Binding-site contacts:
Ligand atom C6 contacts residue SER137 of chain 1.A at 3.3 Å.
Ligand atom O2 contacts residue PRO397 of chain 1.A at 3.1 Å.
Ligand atom C12 contacts residue CYS168 of chain 1.A at 3.6 Å (hydrophobic).
Ligand atom O1 contacts residue THR136 of chain 1.A at 3.9 Å.
Ligand atom C contacts residue THR201 of chain 1.A at 3.6 Å.
Ligand atom O3 contacts residue PHE269 of chain 1.A at 3.1 Å.
Ligand atom O3 contacts residue MET141 of chain 1.B at 3.7 Å.
Ligand atom C13 contacts residue MET141 of chain 1.B at 4.0 Å (hydrophobic).
Ligand atom O3 contacts residue ASP259 of chain 1.A at 3.9 Å.
Ligand atom C10 contacts residue THR201 of chain 1.A at 3.5 Å.
Ligand atom C2 contacts residue THR136 of chain 1.A at 4.0 Å.
Ligand atom C9 contacts residue SER360 of chain 1.A at 3.7 Å.
Ligand atom C6 contacts residue GLU196 of chain 1.A at 3.7 Å.
Ligand atom C6 contacts residue ILE197 of chain 1.A at 3.5 Å (hydrophobic).
Ligand atom C6 contacts residue THR198 of chain 1.A at 3.8 Å.
Ligand atom C9 contacts residue PHE219 of chain 1.A at 3.6 Å (hydrophobic).
Ligand atom C contacts residue LEU267 of chain 1.A at 3.6 Å (hydrophobic).
Ligand atom O2 contacts residue GLY167 of chain 1.A at 3.6 Å.
Ligand atom C7 contacts residue GLU196 of chain 1.A at 3.6 Å.
Ligand atom C12 contacts residue GLY167 of chain 1.A at 3.8 Å.
Ligand atom C8 contacts residue THR198 of chain 1.A at 3.6 Å.
Ligand atom C14 contacts residue MET141 of chain 1.B at 3.7 Å (hydrophobic).
Ligand atom C11 contacts residue SER360 of chain 1.A at 3.8 Å.
Ligand atom C5 contacts residue SER137 of chain 1.A at 3.5 Å.
Ligand atom C8 contacts residue SER360 of chain 1.A at 4.0 Å.
Ligand atom C8 contacts residue GLY220 of chain 1.A at 3.5 Å.
Ligand atom O2 contacts residue CYS168 of chain 1.A at 3.1 Å (h-bond).
Ligand atom C7 contacts residue GLY220 of chain 1.A at 3.4 Å.
Ligand atom C11 contacts residue GLY167 of chain 1.A at 3.7 Å.
Ligand atom C14 contacts residue PHE269 of chain 1.A at 3.6 Å (hydrophobic).
Ligand atom O contacts residue THR201 of chain 1.A at 3.2 Å.
Ligand atom O1 contacts residue SER360 of chain 1.A at 3.7 Å.
Ligand atom C11 contacts residue CYS168 of chain 1.A at 3.3 Å (hydrophobic).
Ligand atom C8 contacts residue ASN358 of chain 1.A at 4.0 Å.
Ligand atom C13 contacts residue ILE258 of chain 1.A at 4.0 Å (hydrophobic).
Ligand atom O3 contacts residue GLY260 of chain 1.A at 3.6 Å.
Ligand atom O contacts residue PHE269 of chain 1.A at 3.3 Å.
Ligand atom C7 contacts residue THR198 of chain 1.A at 3.2 Å.
Ligand atom C8 contacts residue PHE219 of chain 1.A at 3.9 Å (hydrophobic).
Ligand atom C3 contacts residue THR136 of chain 1.A at 3.8 Å.

This small molecule binds to this protein.
Small molecule (SMILES): O=C1C[C@@H](c2ccccc2)Oc2cc(O)cc(O)c21

Sequence of chain 1.B:
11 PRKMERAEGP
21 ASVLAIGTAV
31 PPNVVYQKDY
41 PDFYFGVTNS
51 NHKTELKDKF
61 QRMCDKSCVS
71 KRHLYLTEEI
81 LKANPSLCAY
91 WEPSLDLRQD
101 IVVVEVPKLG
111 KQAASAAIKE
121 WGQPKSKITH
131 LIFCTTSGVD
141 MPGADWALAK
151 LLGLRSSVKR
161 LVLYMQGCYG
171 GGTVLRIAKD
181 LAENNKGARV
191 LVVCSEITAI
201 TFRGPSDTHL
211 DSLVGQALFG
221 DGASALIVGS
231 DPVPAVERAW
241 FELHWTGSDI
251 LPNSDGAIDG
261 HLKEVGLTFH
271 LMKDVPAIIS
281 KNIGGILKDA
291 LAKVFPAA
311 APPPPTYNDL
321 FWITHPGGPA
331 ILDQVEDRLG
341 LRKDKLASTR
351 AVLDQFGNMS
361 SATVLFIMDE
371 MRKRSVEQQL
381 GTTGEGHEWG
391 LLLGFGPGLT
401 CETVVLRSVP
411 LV

Sequence of chain 1.A:
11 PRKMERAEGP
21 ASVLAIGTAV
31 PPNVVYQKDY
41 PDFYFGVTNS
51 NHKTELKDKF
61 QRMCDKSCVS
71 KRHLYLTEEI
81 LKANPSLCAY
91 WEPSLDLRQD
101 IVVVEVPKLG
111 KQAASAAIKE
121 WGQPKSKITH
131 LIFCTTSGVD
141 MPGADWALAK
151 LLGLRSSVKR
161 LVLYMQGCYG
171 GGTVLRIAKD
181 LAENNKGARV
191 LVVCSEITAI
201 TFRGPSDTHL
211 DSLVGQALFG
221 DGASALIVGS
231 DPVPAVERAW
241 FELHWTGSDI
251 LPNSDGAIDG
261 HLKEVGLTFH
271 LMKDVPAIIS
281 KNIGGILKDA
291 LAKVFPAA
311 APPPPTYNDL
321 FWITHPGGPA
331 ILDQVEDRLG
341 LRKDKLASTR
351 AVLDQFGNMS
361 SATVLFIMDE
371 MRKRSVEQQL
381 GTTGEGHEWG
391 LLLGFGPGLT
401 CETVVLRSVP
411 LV